Sequence of chain 1.E:
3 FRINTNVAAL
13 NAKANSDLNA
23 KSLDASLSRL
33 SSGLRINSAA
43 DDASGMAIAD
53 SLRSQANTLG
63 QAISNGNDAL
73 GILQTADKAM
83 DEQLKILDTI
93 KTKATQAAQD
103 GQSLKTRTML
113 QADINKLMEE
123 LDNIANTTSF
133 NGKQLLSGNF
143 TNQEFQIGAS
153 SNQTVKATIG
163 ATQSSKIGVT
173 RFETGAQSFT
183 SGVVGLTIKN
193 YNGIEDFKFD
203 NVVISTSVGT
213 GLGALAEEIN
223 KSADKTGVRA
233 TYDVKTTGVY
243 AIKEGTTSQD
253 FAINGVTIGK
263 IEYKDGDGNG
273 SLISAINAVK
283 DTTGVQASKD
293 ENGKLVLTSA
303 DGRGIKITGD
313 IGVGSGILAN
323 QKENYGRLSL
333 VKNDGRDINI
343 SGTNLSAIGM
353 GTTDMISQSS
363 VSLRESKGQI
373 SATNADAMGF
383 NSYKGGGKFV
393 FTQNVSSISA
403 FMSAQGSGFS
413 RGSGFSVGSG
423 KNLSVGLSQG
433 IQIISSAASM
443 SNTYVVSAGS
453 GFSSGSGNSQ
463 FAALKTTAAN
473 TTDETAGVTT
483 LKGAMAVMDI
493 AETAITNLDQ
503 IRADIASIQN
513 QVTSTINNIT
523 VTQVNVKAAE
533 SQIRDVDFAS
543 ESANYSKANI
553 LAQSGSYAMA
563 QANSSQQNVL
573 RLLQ

Binding-site contacts:
Ligand atom O4 contacts residue LYS467 of chain 1.E at 2.6 Å (salt-bridge).
Ligand atom O1B contacts residue THR469 of chain 1.E at 3.1 Å (h-bond).
Ligand atom C4 contacts residue LYS467 of chain 1.E at 3.7 Å.
Ligand atom C4 contacts residue ASN444 of chain 1.E at 4.0 Å.
Ligand atom C3 contacts residue ALA470 of chain 1.E at 4.4 Å (hydrophobic).
Ligand atom C3 contacts residue LYS467 of chain 1.E at 4.1 Å.
Ligand atom C6 contacts residue THR469 of chain 1.E at 3.7 Å.
Ligand atom O8 contacts residue THR469 of chain 1.E at 4.2 Å.
Ligand atom O4 contacts residue THR469 of chain 1.E at 4.1 Å.
Ligand atom O6 contacts residue ALA470 of chain 1.E at 3.5 Å (h-bond).
Ligand atom O1A contacts residue THR469 of chain 1.E at 3.3 Å.
Ligand atom C2 contacts residue THR469 of chain 1.E at 1.4 Å.
Ligand atom C4 contacts residue THR469 of chain 1.E at 3.0 Å.
Ligand atom O4 contacts residue ASN444 of chain 1.E at 4.3 Å.
Ligand atom C5 contacts residue THR469 of chain 1.E at 3.9 Å.
Ligand atom C3 contacts residue THR469 of chain 1.E at 1.9 Å.
Ligand atom C1 contacts residue THR469 of chain 1.E at 2.6 Å.
Ligand atom C5 contacts residue ASN444 of chain 1.E at 4.2 Å.
Ligand atom O6 contacts residue THR469 of chain 1.E at 2.6 Å (h-bond).
Ligand atom C2 contacts residue ALA470 of chain 1.E at 3.7 Å (hydrophobic).

This protein binds this small molecule.
Small molecule (SMILES): C[C@H](O)[C@H](N)[C@@H]1O[C@](O)(C(=O)O)C[C@H](O)[C@@H]1N